This small molecule binds to this protein.
Small molecule (SMILES): OC[C@@H]1[C@@H](O)[C@H](O)[C@@H](O)c2nnnn21

Sequence of chain 1.A:
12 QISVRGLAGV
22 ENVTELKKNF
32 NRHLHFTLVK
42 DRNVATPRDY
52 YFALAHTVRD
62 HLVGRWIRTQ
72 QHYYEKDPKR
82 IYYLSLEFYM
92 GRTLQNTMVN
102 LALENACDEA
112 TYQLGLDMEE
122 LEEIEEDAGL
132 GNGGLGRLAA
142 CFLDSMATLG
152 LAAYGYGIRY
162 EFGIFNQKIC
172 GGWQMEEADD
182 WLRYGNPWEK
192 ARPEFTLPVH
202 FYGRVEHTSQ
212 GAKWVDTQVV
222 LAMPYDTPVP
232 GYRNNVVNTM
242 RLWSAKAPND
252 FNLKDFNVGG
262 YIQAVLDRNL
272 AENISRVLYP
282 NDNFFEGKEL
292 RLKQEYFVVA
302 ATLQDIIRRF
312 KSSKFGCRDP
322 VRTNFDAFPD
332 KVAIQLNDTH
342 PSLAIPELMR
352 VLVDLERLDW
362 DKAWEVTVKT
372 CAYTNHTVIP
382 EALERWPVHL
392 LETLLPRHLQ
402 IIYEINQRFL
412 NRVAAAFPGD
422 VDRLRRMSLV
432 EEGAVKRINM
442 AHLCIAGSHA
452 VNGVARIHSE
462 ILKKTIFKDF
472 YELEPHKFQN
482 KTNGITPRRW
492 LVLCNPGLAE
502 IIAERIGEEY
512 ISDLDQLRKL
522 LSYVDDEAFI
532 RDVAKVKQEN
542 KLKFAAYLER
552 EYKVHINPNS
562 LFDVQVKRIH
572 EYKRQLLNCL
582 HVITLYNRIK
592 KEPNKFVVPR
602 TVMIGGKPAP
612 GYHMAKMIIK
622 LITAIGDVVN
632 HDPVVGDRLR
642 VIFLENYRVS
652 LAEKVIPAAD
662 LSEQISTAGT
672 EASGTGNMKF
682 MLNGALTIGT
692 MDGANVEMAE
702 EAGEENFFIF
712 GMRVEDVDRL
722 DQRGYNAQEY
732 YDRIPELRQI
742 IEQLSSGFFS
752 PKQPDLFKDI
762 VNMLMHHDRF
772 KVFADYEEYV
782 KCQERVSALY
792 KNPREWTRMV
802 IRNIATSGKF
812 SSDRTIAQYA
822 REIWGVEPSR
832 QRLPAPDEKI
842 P

Binding-site contacts:
Ligand atom N17 contacts residue GLY135 of chain 1.A at 3.9 Å.
Ligand atom C4 contacts residue ASN484 of chain 1.A at 4.0 Å.
Ligand atom C2 contacts residue GLU672 of chain 1.A at 3.8 Å.
Ligand atom O3 contacts residue ALA673 of chain 1.A at 3.5 Å (h-bond).
Ligand atom O4 contacts residue THR676 of chain 1.A at 4.1 Å.
Ligand atom O2 contacts residue ASN284 of chain 1.A at 3.2 Å (h-bond).
Ligand atom O2 contacts residue GLU672 of chain 1.A at 3.1 Å (salt-bridge).
Ligand atom C4 contacts residue GLY675 of chain 1.A at 3.9 Å.
Ligand atom C6 contacts residue LEU136 of chain 1.A at 4.1 Å (hydrophobic).
Ligand atom N21 contacts residue ASN284 of chain 1.A at 3.6 Å.
Ligand atom O4 contacts residue GLY675 of chain 1.A at 2.8 Å (h-bond).
Ligand atom C3 contacts residue GLY675 of chain 1.A at 4.0 Å.
Ligand atom N1 contacts residue LEU136 of chain 1.A at 3.9 Å.
Ligand atom N18 contacts residue LEU136 of chain 1.A at 3.5 Å.
Ligand atom C3 contacts residue GLU672 of chain 1.A at 3.4 Å.
Ligand atom O3 contacts residue GLY675 of chain 1.A at 3.1 Å (h-bond).
Ligand atom O6 contacts residue ASN484 of chain 1.A at 2.9 Å (h-bond).
Ligand atom N1 contacts residue GLY135 of chain 1.A at 4.1 Å.
Ligand atom O3 contacts residue GLU672 of chain 1.A at 2.8 Å (salt-bridge).
Ligand atom N17 contacts residue LEU136 of chain 1.A at 3.2 Å.
Ligand atom N1 contacts residue HIS377 of chain 1.A at 3.9 Å.
Ligand atom O6 contacts residue LEU139 of chain 1.A at 3.6 Å.
Ligand atom O4 contacts residue SER674 of chain 1.A at 3.5 Å.
Ligand atom C6 contacts residue ASN484 of chain 1.A at 3.5 Å.
Ligand atom O6 contacts residue VAL455 of chain 1.A at 3.9 Å.
Ligand atom N21 contacts residue HIS377 of chain 1.A at 3.5 Å.
Ligand atom N17 contacts residue HIS377 of chain 1.A at 3.5 Å (h-bond).
Ligand atom C6 contacts residue HIS377 of chain 1.A at 3.6 Å.
Ligand atom C6 contacts residue LEU139 of chain 1.A at 3.9 Å (hydrophobic).
Ligand atom N18 contacts residue HIS377 of chain 1.A at 3.4 Å.
Ligand atom C1 contacts residue ASN284 of chain 1.A at 4.1 Å.
Ligand atom O3 contacts residue SER674 of chain 1.A at 3.1 Å (h-bond).
Ligand atom O2 contacts residue TYR573 of chain 1.A at 3.2 Å (h-bond).
Ligand atom C2 contacts residue HIS377 of chain 1.A at 3.4 Å.
Ligand atom O4 contacts residue ASN484 of chain 1.A at 3.5 Å (h-bond).
Ligand atom C5 contacts residue LEU136 of chain 1.A at 4.1 Å (hydrophobic).
Ligand atom O6 contacts residue HIS377 of chain 1.A at 2.7 Å (h-bond).
Ligand atom C5 contacts residue GLY135 of chain 1.A at 3.9 Å.
Ligand atom C6 contacts residue GLY135 of chain 1.A at 3.6 Å.
Ligand atom C1 contacts residue HIS377 of chain 1.A at 3.5 Å.